Sequence of chain 1.A:
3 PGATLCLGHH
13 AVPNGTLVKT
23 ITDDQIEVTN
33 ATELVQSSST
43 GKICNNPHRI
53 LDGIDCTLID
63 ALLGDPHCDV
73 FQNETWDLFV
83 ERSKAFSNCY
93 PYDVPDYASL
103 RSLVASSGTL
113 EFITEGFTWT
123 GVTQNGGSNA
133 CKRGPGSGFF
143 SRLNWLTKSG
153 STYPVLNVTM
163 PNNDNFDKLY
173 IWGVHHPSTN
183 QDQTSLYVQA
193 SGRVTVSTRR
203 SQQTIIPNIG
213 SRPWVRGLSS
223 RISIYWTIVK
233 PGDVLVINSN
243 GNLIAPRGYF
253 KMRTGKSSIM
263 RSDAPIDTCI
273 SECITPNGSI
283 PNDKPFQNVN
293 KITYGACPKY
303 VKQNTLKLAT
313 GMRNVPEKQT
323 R

Sequence of chain 1.E:
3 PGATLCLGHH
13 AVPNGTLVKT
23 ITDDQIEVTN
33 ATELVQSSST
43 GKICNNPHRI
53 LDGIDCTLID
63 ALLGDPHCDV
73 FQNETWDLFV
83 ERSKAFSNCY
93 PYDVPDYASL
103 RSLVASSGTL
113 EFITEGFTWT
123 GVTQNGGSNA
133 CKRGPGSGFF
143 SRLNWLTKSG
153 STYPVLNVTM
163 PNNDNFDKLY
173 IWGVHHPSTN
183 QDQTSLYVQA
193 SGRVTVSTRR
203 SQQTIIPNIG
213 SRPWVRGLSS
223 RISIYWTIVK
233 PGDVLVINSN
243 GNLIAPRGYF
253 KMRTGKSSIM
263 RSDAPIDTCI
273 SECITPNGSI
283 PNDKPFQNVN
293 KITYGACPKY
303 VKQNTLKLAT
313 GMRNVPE

Binding-site contacts:
Ligand atom O7 contacts residue ARG214 of chain 1.A at 4.1 Å.
Ligand atom N2 contacts residue TRP216 of chain 1.A at 4.3 Å.
Ligand atom C2 contacts residue TRP216 of chain 1.A at 3.9 Å (hydrophobic).
Ligand atom O4 contacts residue TRP216 of chain 1.A at 3.9 Å.
Ligand atom C8 contacts residue PRO215 of chain 1.A at 4.5 Å (hydrophobic).
Ligand atom C8 contacts residue VAL236 of chain 1.E at 3.8 Å (hydrophobic).
Ligand atom C5 contacts residue TRP216 of chain 1.A at 4.1 Å (hydrophobic).
Ligand atom C1 contacts residue TRP216 of chain 1.A at 4.0 Å (hydrophobic).
Ligand atom C3 contacts residue ASN159 of chain 1.E at 3.8 Å.
Ligand atom C8 contacts residue THR161 of chain 1.E at 3.4 Å.
Ligand atom O6 contacts residue THR161 of chain 1.E at 4.1 Å.
Ligand atom C3 contacts residue SER213 of chain 1.A at 4.0 Å.
Ligand atom O7 contacts residue TRP216 of chain 1.A at 2.8 Å (h-bond).
Ligand atom C7 contacts residue SER213 of chain 1.A at 3.8 Å.
Ligand atom C3 contacts residue TRP216 of chain 1.A at 4.2 Å (hydrophobic).
Ligand atom O5 contacts residue ASN159 of chain 1.E at 2.2 Å (h-bond).
Ligand atom O7 contacts residue PRO215 of chain 1.A at 3.4 Å.
Ligand atom O6 contacts residue TRP216 of chain 1.A at 3.7 Å.
Ligand atom N2 contacts residue ASN159 of chain 1.E at 3.0 Å (h-bond).
Ligand atom C8 contacts residue THR181 of chain 1.A at 4.4 Å.
Ligand atom C7 contacts residue ASN159 of chain 1.E at 3.6 Å.
Ligand atom C2 contacts residue SER213 of chain 1.A at 3.6 Å.
Ligand atom C6 contacts residue THR161 of chain 1.E at 3.6 Å.
Ligand atom C8 contacts residue SER213 of chain 1.A at 3.8 Å.
Ligand atom C1 contacts residue SER213 of chain 1.A at 3.7 Å.
Ligand atom C3 contacts residue TRP216 of chain 1.A at 4.1 Å (hydrophobic).
Ligand atom O3 contacts residue TRP216 of chain 1.A at 3.6 Å.
Ligand atom C2 contacts residue ASN159 of chain 1.E at 2.5 Å.
Ligand atom C4 contacts residue ASN159 of chain 1.E at 4.2 Å.
Ligand atom O7 contacts residue ASN159 of chain 1.E at 3.8 Å.
Ligand atom C4 contacts residue TRP216 of chain 1.A at 4.4 Å (hydrophobic).
Ligand atom C1 contacts residue ASN159 of chain 1.E at 1.4 Å.
Ligand atom C4 contacts residue TRP216 of chain 1.A at 3.8 Å (hydrophobic).
Ligand atom N2 contacts residue SER213 of chain 1.A at 2.9 Å (h-bond).
Ligand atom C7 contacts residue PRO215 of chain 1.A at 4.3 Å (hydrophobic).
Ligand atom C7 contacts residue TRP216 of chain 1.A at 3.9 Å (hydrophobic).
Ligand atom O6 contacts residue TRP216 of chain 1.A at 4.3 Å.
Ligand atom C5 contacts residue ASN159 of chain 1.E at 3.6 Å.
Ligand atom O5 contacts residue TRP216 of chain 1.A at 4.4 Å.

A protein and the small-molecule ligand that binds it are described below.
Small molecule (SMILES): CC(=O)N[C@H]1[C@H](O[C@H]2[C@H](O)[C@@H](NC(C)=O)CO[C@@H]2CO)O[C@H](CO)[C@@H](O[C@@H]2O[C@H](CO)[C@@H](O)[C@H](O[C@H]3O[C@H](CO)[C@@H](O)[C@H](O)[C@@H]3O)[C@@H]2O)[C@@H]1O